Binding-site contacts:
Ligand atom OXT contacts residue PRO86 of chain 2.B at 3.7 Å.
Ligand atom CB contacts residue LEU135 of chain 2.B at 4.0 Å (hydrophobic).
Ligand atom N contacts residue PRO86 of chain 2.B at 2.9 Å (h-bond).
Ligand atom OE2 contacts residue SER139 of chain 2.B at 3.3 Å (h-bond).
Ligand atom N contacts residue GLU190 of chain 2.B at 2.8 Å (salt-bridge).
Ligand atom CG contacts residue LEU135 of chain 2.B at 3.9 Å (hydrophobic).
Ligand atom C contacts residue SER139 of chain 2.B at 3.4 Å.
Ligand atom N contacts residue TYR217 of chain 2.B at 3.7 Å.
Ligand atom OE2 contacts residue GLY138 of chain 2.B at 3.6 Å.
Ligand atom OXT contacts residue SER139 of chain 2.B at 4.1 Å.
Ligand atom CD contacts residue LEU135 of chain 2.B at 4.0 Å (hydrophobic).
Ligand atom OE1 contacts residue GLU190 of chain 2.B at 3.7 Å.
Ligand atom CD contacts residue THR140 of chain 2.B at 3.2 Å.
Ligand atom CD contacts residue SER139 of chain 2.B at 4.3 Å.
Ligand atom CA contacts residue GLU190 of chain 2.B at 3.4 Å.
Ligand atom O contacts residue SER139 of chain 2.B at 2.9 Å (h-bond).
Ligand atom OE2 contacts residue LEU135 of chain 2.B at 4.1 Å.
Ligand atom N contacts residue SER139 of chain 2.B at 4.0 Å.
Ligand atom CB contacts residue TYR58 of chain 2.B at 3.6 Å (hydrophobic).
Ligand atom OXT contacts residue THR88 of chain 2.B at 2.9 Å (h-bond).
Ligand atom CD contacts residue GLU190 of chain 2.B at 4.0 Å.
Ligand atom N contacts residue THR88 of chain 2.B at 2.9 Å (h-bond).
Ligand atom O contacts residue ARG93 of chain 2.B at 2.7 Å (salt-bridge).
Ligand atom OE2 contacts residue THR140 of chain 2.B at 3.2 Å (h-bond).
Ligand atom O contacts residue GLY138 of chain 2.B at 3.2 Å.
Ligand atom OXT contacts residue ARG93 of chain 2.B at 2.8 Å (salt-bridge).
Ligand atom OXT contacts residue LEU87 of chain 2.B at 3.5 Å.
Ligand atom OXT contacts residue TYR58 of chain 2.B at 3.6 Å.
Ligand atom CG contacts residue GLU190 of chain 2.B at 3.5 Å.
Ligand atom CA contacts residue THR88 of chain 2.B at 3.4 Å.
Ligand atom CB contacts residue GLU190 of chain 2.B at 4.0 Å.
Ligand atom CA contacts residue TYR58 of chain 2.B at 4.1 Å (hydrophobic).
Ligand atom OE1 contacts residue THR140 of chain 2.B at 2.5 Å (h-bond).
Ligand atom C contacts residue ARG93 of chain 2.B at 3.4 Å.
Ligand atom CA contacts residue PRO86 of chain 2.B at 4.1 Å (hydrophobic).
Ligand atom C contacts residue TYR58 of chain 2.B at 3.7 Å (hydrophobic).
Ligand atom C contacts residue THR88 of chain 2.B at 3.6 Å.
Ligand atom O contacts residue TYR58 of chain 2.B at 3.4 Å.
Ligand atom CA contacts residue SER139 of chain 2.B at 3.2 Å.
Ligand atom N contacts residue TYR58 of chain 2.B at 4.2 Å.

This protein binds this small molecule.
Small molecule (SMILES): N[C@@H](CCC(=O)O)C(=O)O

Sequence of chain 2.B:
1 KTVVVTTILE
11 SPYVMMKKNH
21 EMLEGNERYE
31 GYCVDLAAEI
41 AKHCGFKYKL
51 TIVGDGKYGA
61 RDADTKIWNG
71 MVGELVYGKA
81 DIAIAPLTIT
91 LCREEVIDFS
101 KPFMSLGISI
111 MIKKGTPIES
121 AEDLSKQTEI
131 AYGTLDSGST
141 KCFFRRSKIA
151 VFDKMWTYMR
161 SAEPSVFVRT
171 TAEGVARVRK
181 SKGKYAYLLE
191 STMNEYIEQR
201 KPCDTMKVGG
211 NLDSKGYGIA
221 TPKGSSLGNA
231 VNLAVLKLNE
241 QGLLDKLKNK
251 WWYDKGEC